Sequence of chain 1.A:
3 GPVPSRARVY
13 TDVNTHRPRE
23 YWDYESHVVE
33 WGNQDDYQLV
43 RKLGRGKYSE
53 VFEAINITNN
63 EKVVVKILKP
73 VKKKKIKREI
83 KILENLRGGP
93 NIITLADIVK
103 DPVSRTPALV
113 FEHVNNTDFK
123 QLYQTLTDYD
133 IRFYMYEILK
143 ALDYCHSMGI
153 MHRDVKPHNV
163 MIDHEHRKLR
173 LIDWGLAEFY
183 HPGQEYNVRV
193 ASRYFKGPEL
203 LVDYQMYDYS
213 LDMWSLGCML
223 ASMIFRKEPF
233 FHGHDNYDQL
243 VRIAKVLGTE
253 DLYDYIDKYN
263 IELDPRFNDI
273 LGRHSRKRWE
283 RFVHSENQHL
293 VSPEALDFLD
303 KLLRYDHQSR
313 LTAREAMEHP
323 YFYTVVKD

Binding-site contacts:
Ligand atom C04 contacts residue ILE174 of chain 1.A at 4.0 Å (hydrophobic).
Ligand atom C09 contacts residue ILE174 of chain 1.A at 3.6 Å (hydrophobic).
Ligand atom C08 contacts residue ILE174 of chain 1.A at 3.8 Å (hydrophobic).
Ligand atom C03 contacts residue ASP175 of chain 1.A at 3.9 Å.
Ligand atom C17 contacts residue LEU45 of chain 1.A at 3.7 Å (hydrophobic).
Ligand atom C06 contacts residue PHE113 of chain 1.A at 3.5 Å (hydrophobic).
Ligand atom C01 contacts residue VAL53 of chain 1.A at 4.0 Å (hydrophobic).
Ligand atom C04 contacts residue LYS68 of chain 1.A at 3.7 Å.
Ligand atom C04 contacts residue ASP175 of chain 1.A at 3.4 Å.
Ligand atom C11 contacts residue VAL53 of chain 1.A at 4.0 Å (hydrophobic).
Ligand atom O02 contacts residue ASP175 of chain 1.A at 3.4 Å.
Ligand atom C23 contacts residue ARG43 of chain 1.A at 4.0 Å.
Ligand atom C07 contacts residue PHE113 of chain 1.A at 3.8 Å (hydrophobic).
Ligand atom O05 contacts residue ASP175 of chain 1.A at 3.0 Å (salt-bridge).
Ligand atom C04 contacts residue PHE113 of chain 1.A at 3.9 Å (hydrophobic).
Ligand atom O05 contacts residue PHE113 of chain 1.A at 3.7 Å.
Ligand atom C06 contacts residue ILE174 of chain 1.A at 3.8 Å (hydrophobic).
Ligand atom O05 contacts residue GLU81 of chain 1.A at 3.9 Å.
Ligand atom C25 contacts residue VAL116 of chain 1.A at 3.6 Å (hydrophobic).
Ligand atom C20 contacts residue LEU45 of chain 1.A at 4.1 Å (hydrophobic).
Ligand atom C01 contacts residue ASP175 of chain 1.A at 3.5 Å.
Ligand atom C03 contacts residue ILE174 of chain 1.A at 4.1 Å (hydrophobic).
Ligand atom O15 contacts residue VAL66 of chain 1.A at 3.4 Å.
Ligand atom O02 contacts residue LYS68 of chain 1.A at 3.0 Å (salt-bridge).
Ligand atom C06 contacts residue ASP175 of chain 1.A at 4.0 Å.
Ligand atom C25 contacts residue ASN118 of chain 1.A at 3.3 Å.
Ligand atom C23 contacts residue GLU55 of chain 1.A at 3.3 Å.
Ligand atom S21 contacts residue LEU45 of chain 1.A at 3.7 Å.
Ligand atom C23 contacts residue HIS115 of chain 1.A at 3.4 Å.
Ligand atom C03 contacts residue LYS68 of chain 1.A at 3.7 Å.
Ligand atom C12 contacts residue ILE174 of chain 1.A at 4.0 Å (hydrophobic).
Ligand atom C12 contacts residue VAL53 of chain 1.A at 3.9 Å (hydrophobic).
Ligand atom N18 contacts residue LEU45 of chain 1.A at 4.0 Å.
Ligand atom O05 contacts residue LYS68 of chain 1.A at 2.7 Å (salt-bridge).
Ligand atom S21 contacts residue VAL116 of chain 1.A at 3.9 Å.
Ligand atom C24 contacts residue ARG43 of chain 1.A at 3.8 Å.
Ligand atom C01 contacts residue LYS68 of chain 1.A at 3.9 Å.
Ligand atom C07 contacts residue ILE174 of chain 1.A at 3.9 Å (hydrophobic).
Ligand atom C25 contacts residue ASN117 of chain 1.A at 3.3 Å.
Ligand atom C10 contacts residue VAL66 of chain 1.A at 3.7 Å (hydrophobic).

A protein and the small-molecule ligand that binds it are described below.
Small molecule (SMILES): COc1cc(/C=C(\C#N)C(=O)Nc2nnc(C(C)(C)C)s2)ccc1O